Sequence of chain 1.C:
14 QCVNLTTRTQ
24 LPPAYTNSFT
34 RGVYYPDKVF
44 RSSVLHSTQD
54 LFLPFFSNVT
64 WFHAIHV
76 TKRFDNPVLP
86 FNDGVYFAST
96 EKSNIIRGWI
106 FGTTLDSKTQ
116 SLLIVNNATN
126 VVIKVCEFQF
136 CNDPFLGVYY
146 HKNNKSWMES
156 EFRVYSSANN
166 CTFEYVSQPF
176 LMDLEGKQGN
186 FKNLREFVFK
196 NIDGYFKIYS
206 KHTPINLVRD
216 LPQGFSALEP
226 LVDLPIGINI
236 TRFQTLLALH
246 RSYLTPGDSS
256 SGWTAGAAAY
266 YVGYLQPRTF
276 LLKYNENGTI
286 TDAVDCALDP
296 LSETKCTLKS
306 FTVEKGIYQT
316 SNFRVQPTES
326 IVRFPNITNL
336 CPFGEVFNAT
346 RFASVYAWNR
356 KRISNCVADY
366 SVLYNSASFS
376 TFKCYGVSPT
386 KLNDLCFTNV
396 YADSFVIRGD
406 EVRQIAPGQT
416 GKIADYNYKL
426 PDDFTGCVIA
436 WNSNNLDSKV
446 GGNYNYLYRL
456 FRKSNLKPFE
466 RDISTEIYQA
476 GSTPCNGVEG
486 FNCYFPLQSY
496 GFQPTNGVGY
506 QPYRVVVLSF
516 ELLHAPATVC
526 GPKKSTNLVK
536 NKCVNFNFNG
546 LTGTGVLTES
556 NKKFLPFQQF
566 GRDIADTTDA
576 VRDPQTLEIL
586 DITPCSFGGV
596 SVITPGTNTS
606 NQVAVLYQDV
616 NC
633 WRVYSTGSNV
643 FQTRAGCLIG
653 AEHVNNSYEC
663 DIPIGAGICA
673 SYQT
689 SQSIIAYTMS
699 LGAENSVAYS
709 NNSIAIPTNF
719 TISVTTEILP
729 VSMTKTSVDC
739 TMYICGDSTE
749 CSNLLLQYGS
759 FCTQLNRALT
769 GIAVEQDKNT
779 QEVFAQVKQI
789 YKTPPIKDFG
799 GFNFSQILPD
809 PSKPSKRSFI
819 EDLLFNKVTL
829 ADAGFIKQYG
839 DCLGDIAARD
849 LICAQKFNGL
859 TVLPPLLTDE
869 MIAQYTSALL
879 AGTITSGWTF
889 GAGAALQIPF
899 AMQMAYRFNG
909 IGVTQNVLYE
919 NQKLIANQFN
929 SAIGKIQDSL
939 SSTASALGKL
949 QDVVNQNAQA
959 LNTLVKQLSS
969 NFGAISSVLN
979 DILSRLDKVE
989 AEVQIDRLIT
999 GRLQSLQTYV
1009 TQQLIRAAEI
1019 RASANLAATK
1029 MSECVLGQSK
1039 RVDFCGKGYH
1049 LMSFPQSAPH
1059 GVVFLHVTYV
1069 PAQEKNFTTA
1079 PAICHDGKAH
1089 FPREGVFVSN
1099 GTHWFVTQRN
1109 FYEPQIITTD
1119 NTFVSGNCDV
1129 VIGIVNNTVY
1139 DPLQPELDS

This small molecule binds to this protein.
Small molecule (SMILES): CC(=O)N[C@@H]1[C@@H](O)[C@H](O)[C@@H](CO)O[C@H]1O

Binding-site contacts:
Ligand atom N2 contacts residue ASN61 of chain 1.C at 3.0 Å (h-bond).
Ligand atom C5 contacts residue ASN61 of chain 1.C at 3.6 Å.
Ligand atom C4 contacts residue ASN61 of chain 1.C at 4.2 Å.
Ligand atom C8 contacts residue ASN61 of chain 1.C at 3.7 Å.
Ligand atom C1 contacts residue TYR28 of chain 1.C at 3.7 Å (hydrophobic).
Ligand atom C3 contacts residue ASN61 of chain 1.C at 3.8 Å.
Ligand atom O5 contacts residue TYR28 of chain 1.C at 3.8 Å.
Ligand atom C2 contacts residue ASN61 of chain 1.C at 2.5 Å.
Ligand atom C8 contacts residue ASN30 of chain 1.C at 4.5 Å.
Ligand atom O5 contacts residue ASN61 of chain 1.C at 2.3 Å (h-bond).
Ligand atom C6 contacts residue TYR28 of chain 1.C at 4.0 Å (hydrophobic).
Ligand atom C5 contacts residue TYR28 of chain 1.C at 3.8 Å (hydrophobic).
Ligand atom O7 contacts residue ASN61 of chain 1.C at 4.1 Å.
Ligand atom C1 contacts residue ASN61 of chain 1.C at 1.4 Å.
Ligand atom C7 contacts residue ASN61 of chain 1.C at 3.5 Å.